Sequence of chain 1.A:
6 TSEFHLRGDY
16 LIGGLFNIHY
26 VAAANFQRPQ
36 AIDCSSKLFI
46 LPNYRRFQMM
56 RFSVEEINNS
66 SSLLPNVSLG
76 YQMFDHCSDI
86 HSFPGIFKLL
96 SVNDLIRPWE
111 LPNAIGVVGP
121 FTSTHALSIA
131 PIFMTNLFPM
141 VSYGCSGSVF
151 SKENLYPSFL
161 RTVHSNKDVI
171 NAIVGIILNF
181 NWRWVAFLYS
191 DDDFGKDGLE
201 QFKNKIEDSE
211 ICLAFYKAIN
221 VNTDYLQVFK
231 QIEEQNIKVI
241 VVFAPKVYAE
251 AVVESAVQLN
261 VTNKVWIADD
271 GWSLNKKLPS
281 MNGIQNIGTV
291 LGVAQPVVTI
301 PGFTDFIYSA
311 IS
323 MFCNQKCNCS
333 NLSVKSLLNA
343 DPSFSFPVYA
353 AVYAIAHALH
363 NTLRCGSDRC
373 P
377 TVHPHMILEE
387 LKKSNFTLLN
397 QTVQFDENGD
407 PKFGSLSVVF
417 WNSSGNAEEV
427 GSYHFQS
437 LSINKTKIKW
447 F

A small-molecule ligand and the protein it binds are described below.
Small molecule (SMILES): NC(=[NH2+])NCCC[C@H](N)C(=O)O

Binding-site contacts:
Ligand atom NH1 contacts residue THR122 of chain 1.A at 3.6 Å.
Ligand atom OXT contacts residue PHE194 of chain 1.A at 3.6 Å.
Ligand atom CA contacts residue PHE121 of chain 1.A at 4.0 Å (hydrophobic).
Ligand atom NH2 contacts residue THR122 of chain 1.A at 3.8 Å.
Ligand atom N contacts residue PHE194 of chain 1.A at 3.4 Å.
Ligand atom NH2 contacts residue ASP192 of chain 1.A at 3.8 Å.
Ligand atom CG contacts residue PHE121 of chain 1.A at 3.2 Å (hydrophobic).
Ligand atom CZ contacts residue ASP192 of chain 1.A at 3.9 Å.
Ligand atom NE contacts residue PRO245 of chain 1.A at 3.2 Å.
Ligand atom CA contacts residue PHE194 of chain 1.A at 3.6 Å (hydrophobic).
Ligand atom NE contacts residue THR122 of chain 1.A at 3.6 Å.
Ligand atom CD contacts residue THR122 of chain 1.A at 4.1 Å.
Ligand atom CD contacts residue PHE121 of chain 1.A at 3.9 Å (hydrophobic).
Ligand atom CA contacts residue GLY144 of chain 1.A at 3.5 Å.
Ligand atom OXT contacts residue CYS145 of chain 1.A at 3.3 Å.
Ligand atom NH2 contacts residue PRO245 of chain 1.A at 3.6 Å.
Ligand atom C contacts residue PHE121 of chain 1.A at 3.9 Å (hydrophobic).
Ligand atom CB contacts residue GLY144 of chain 1.A at 3.5 Å.
Ligand atom O contacts residue PHE194 of chain 1.A at 3.5 Å.
Ligand atom NH1 contacts residue PHE194 of chain 1.A at 4.0 Å.
Ligand atom OXT contacts residue SER123 of chain 1.A at 3.1 Å (h-bond).
Ligand atom OXT contacts residue GLY144 of chain 1.A at 3.3 Å (h-bond).
Ligand atom O contacts residue THR122 of chain 1.A at 3.5 Å.
Ligand atom C contacts residue PHE194 of chain 1.A at 3.5 Å (hydrophobic).
Ligand atom CA contacts residue SER146 of chain 1.A at 3.9 Å.
Ligand atom N contacts residue GLY144 of chain 1.A at 2.9 Å (h-bond).
Ligand atom O contacts residue PHE121 of chain 1.A at 4.1 Å.
Ligand atom CZ contacts residue PRO245 of chain 1.A at 3.5 Å (hydrophobic).
Ligand atom NH1 contacts residue ASP192 of chain 1.A at 3.2 Å (salt-bridge).
Ligand atom C contacts residue GLY144 of chain 1.A at 3.7 Å.
Ligand atom CZ contacts residue THR122 of chain 1.A at 3.4 Å.
Ligand atom CD contacts residue PRO245 of chain 1.A at 3.5 Å (hydrophobic).
Ligand atom CB contacts residue PHE121 of chain 1.A at 3.1 Å (hydrophobic).
Ligand atom C contacts residue SER123 of chain 1.A at 3.7 Å.
Ligand atom OXT contacts residue SER146 of chain 1.A at 2.7 Å (h-bond).
Ligand atom C contacts residue SER146 of chain 1.A at 3.7 Å.
Ligand atom CG contacts residue THR122 of chain 1.A at 3.4 Å.
Ligand atom O contacts residue SER123 of chain 1.A at 3.0 Å (h-bond).
Ligand atom N contacts residue SER146 of chain 1.A at 3.0 Å (h-bond).
Ligand atom NH1 contacts residue PRO245 of chain 1.A at 4.1 Å.